Sequence of chain 1.Y:
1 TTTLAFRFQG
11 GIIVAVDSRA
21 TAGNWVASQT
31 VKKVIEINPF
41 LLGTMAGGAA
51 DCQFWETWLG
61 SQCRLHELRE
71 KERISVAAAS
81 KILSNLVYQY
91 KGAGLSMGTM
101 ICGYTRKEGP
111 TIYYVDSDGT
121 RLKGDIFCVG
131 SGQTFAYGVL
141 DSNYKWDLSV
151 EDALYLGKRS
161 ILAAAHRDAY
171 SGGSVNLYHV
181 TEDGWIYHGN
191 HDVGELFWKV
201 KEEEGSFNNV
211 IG

Sequence of chain 1.Z:
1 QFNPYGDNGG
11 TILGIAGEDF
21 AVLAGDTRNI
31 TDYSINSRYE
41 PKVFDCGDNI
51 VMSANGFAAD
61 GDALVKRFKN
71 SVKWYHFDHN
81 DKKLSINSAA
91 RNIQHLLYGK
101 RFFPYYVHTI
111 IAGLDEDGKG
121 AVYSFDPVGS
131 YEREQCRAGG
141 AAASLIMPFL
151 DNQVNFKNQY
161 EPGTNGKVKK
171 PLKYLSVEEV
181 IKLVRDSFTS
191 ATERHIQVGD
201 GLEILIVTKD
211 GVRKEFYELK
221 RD

This protein binds this small molecule.
Small molecule (SMILES): C[C@H](NC(=O)[C@H](CC(=O)NCC(C)(C)C)NC(=O)c1ccc(C(=O)NO)cc1)C(=O)NCc1ccccc1

Binding-site contacts:
Ligand atom N16 contacts residue GLY47 of chain 1.Y at 2.7 Å (h-bond).
Ligand atom C12 contacts residue THR21 of chain 1.Y at 3.8 Å.
Ligand atom O01 contacts residue VAL128 of chain 1.Z at 3.8 Å.
Ligand atom C02 contacts residue PRO127 of chain 1.Z at 3.8 Å (hydrophobic).
Ligand atom C17 contacts residue GLY47 of chain 1.Y at 3.5 Å.
Ligand atom C27 contacts residue ASP126 of chain 1.Z at 3.8 Å.
Ligand atom C23 contacts residue ALA49 of chain 1.Y at 3.6 Å (hydrophobic).
Ligand atom C25 contacts residue THR21 of chain 1.Y at 3.4 Å.
Ligand atom C33 contacts residue SER130 of chain 1.Z at 3.1 Å.
Ligand atom C37 contacts residue ASP126 of chain 1.Z at 3.3 Å.
Ligand atom N13 contacts residue THR21 of chain 1.Y at 2.9 Å (h-bond).
Ligand atom C21 contacts residue ALA49 of chain 1.Y at 3.8 Å (hydrophobic).
Ligand atom C11 contacts residue THR21 of chain 1.Y at 3.7 Å.
Ligand atom C33 contacts residue PHE125 of chain 1.Z at 3.7 Å (hydrophobic).
Ligand atom O24 contacts residue THR21 of chain 1.Y at 3.1 Å (h-bond).
Ligand atom C22 contacts residue ALA49 of chain 1.Y at 3.5 Å (hydrophobic).
Ligand atom C20 contacts residue MET45 of chain 1.Y at 3.7 Å (hydrophobic).
Ligand atom C14 contacts residue GLY47 of chain 1.Y at 3.5 Å.
Ligand atom O36 contacts residue THR21 of chain 1.Y at 3.8 Å.
Ligand atom C33 contacts residue ASP126 of chain 1.Z at 3.2 Å.
Ligand atom O36 contacts residue ALA22 of chain 1.Y at 3.4 Å.
Ligand atom O35 contacts residue ASP126 of chain 1.Z at 3.6 Å.
Ligand atom N03 contacts residue PRO127 of chain 1.Z at 3.8 Å.
Ligand atom C18 contacts residue LYS33 of chain 1.Y at 3.8 Å.
Ligand atom O26 contacts residue ALA49 of chain 1.Y at 3.1 Å (h-bond).
Ligand atom N29 contacts residue SER130 of chain 1.Z at 3.7 Å.
Ligand atom C05 contacts residue PRO127 of chain 1.Z at 3.8 Å (hydrophobic).
Ligand atom C14 contacts residue THR21 of chain 1.Y at 3.6 Å.
Ligand atom C34 contacts residue SER130 of chain 1.Z at 3.8 Å.
Ligand atom C27 contacts residue ALA49 of chain 1.Y at 3.7 Å (hydrophobic).
Ligand atom C27 contacts residue SER130 of chain 1.Z at 3.8 Å.
Ligand atom N10 contacts residue ASP126 of chain 1.Z at 3.2 Å (salt-bridge).
Ligand atom C38 contacts residue VAL128 of chain 1.Z at 3.8 Å (hydrophobic).
Ligand atom C15 contacts residue GLY47 of chain 1.Y at 3.5 Å.
Ligand atom C22 contacts residue VAL31 of chain 1.Y at 3.2 Å (hydrophobic).
Ligand atom C32 contacts residue ARG137 of chain 1.Z at 3.8 Å.
Ligand atom O24 contacts residue ALA20 of chain 1.Y at 3.4 Å.
Ligand atom C32 contacts residue SER124 of chain 1.Z at 3.5 Å.
Ligand atom C21 contacts residue VAL31 of chain 1.Y at 3.6 Å (hydrophobic).
Ligand atom C17 contacts residue THR1 of chain 1.Y at 3.1 Å.